A protein and the small-molecule ligand that binds it are described below.
Small molecule (SMILES): N[C@@]1(C(=O)O)CC2(CC2)[C@H]2[C@H](C(=O)O)[C@H]21

Binding-site contacts:
Ligand atom C9 contacts residue TYR218 of chain 1.A at 3.6 Å (hydrophobic).
Ligand atom O contacts residue ALA168 of chain 1.A at 3.9 Å.
Ligand atom C2 contacts residue ALA168 of chain 1.A at 3.7 Å (hydrophobic).
Ligand atom C contacts residue TYR218 of chain 1.A at 3.3 Å (hydrophobic).
Ligand atom O2 contacts residue TYR146 of chain 1.A at 3.3 Å.
Ligand atom O2 contacts residue SER147 of chain 1.A at 2.8 Å (h-bond).
Ligand atom O3 contacts residue SER147 of chain 1.A at 2.7 Å (h-bond).
Ligand atom N contacts residue TYR218 of chain 1.A at 3.9 Å.
Ligand atom C9 contacts residue THR170 of chain 1.A at 3.8 Å.
Ligand atom O1 contacts residue ARG63 of chain 1.A at 2.7 Å (salt-bridge).
Ligand atom N contacts residue THR170 of chain 1.A at 3.0 Å (h-bond).
Ligand atom C9 contacts residue SER145 of chain 1.A at 4.0 Å.
Ligand atom C9 contacts residue SER147 of chain 1.A at 3.5 Å.
Ligand atom C6 contacts residue GLY298 of chain 1.A at 3.4 Å.
Ligand atom C6 contacts residue THR272 of chain 1.A at 3.6 Å.
Ligand atom O3 contacts residue TYR218 of chain 1.A at 3.4 Å.
Ligand atom O contacts residue ARG63 of chain 1.A at 2.7 Å (salt-bridge).
Ligand atom C9 contacts residue ALA168 of chain 1.A at 3.7 Å (hydrophobic).
Ligand atom C1 contacts residue THR170 of chain 1.A at 4.0 Å.
Ligand atom C2 contacts residue SER145 of chain 1.A at 3.8 Å.
Ligand atom C1 contacts residue TYR218 of chain 1.A at 4.0 Å (hydrophobic).
Ligand atom C8 contacts residue ARG59 of chain 1.A at 4.0 Å.
Ligand atom O2 contacts residue SER145 of chain 1.A at 3.8 Å.
Ligand atom C1 contacts residue ASP297 of chain 1.A at 3.8 Å.
Ligand atom C3 contacts residue ASP297 of chain 1.A at 3.9 Å.
Ligand atom C6 contacts residue ARG273 of chain 1.A at 3.5 Å.
Ligand atom C7 contacts residue ARG273 of chain 1.A at 3.8 Å.
Ligand atom N contacts residue ALA168 of chain 1.A at 2.9 Å (h-bond).
Ligand atom C contacts residue ASP297 of chain 1.A at 4.0 Å.
Ligand atom C8 contacts residue ARG63 of chain 1.A at 3.3 Å.
Ligand atom O3 contacts residue THR170 of chain 1.A at 3.0 Å (h-bond).
Ligand atom C1 contacts residue ALA168 of chain 1.A at 3.6 Å (hydrophobic).
Ligand atom N contacts residue ASP297 of chain 1.A at 2.7 Å (salt-bridge).
Ligand atom O1 contacts residue ARG59 of chain 1.A at 3.3 Å (salt-bridge).
Ligand atom O3 contacts residue ALA168 of chain 1.A at 3.6 Å (h-bond).
Ligand atom O3 contacts residue SER169 of chain 1.A at 3.6 Å.
Ligand atom O1 contacts residue LYS379 of chain 1.A at 3.2 Å (salt-bridge).
Ligand atom O contacts residue SER145 of chain 1.A at 3.5 Å (h-bond).
Ligand atom C7 contacts residue TYR146 of chain 1.A at 3.8 Å (hydrophobic).
Ligand atom C7 contacts residue TYR218 of chain 1.A at 4.0 Å (hydrophobic).

Sequence of chain 1.A:
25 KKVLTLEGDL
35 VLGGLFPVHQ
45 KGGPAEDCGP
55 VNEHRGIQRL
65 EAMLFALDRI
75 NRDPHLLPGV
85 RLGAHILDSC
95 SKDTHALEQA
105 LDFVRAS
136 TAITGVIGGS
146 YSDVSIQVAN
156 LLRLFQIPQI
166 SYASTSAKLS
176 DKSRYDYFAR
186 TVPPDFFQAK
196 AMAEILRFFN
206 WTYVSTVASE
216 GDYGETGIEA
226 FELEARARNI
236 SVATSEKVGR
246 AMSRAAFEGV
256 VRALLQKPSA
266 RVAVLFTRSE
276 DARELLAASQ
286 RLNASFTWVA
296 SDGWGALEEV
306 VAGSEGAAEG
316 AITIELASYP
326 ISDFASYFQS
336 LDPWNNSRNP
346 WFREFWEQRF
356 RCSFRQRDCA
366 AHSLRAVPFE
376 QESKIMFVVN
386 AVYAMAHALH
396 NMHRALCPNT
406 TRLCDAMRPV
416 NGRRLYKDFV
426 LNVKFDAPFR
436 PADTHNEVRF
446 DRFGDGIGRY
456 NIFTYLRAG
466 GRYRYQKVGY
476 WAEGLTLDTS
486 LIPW